Binding-site contacts:
Ligand atom O7 contacts residue ASN32 of chain 1.A at 4.0 Å.
Ligand atom N2 contacts residue ASN32 of chain 1.A at 2.9 Å (h-bond).
Ligand atom C5 contacts residue THR313 of chain 1.A at 4.4 Å.
Ligand atom O6 contacts residue LEU52 of chain 1.B at 3.5 Å.
Ligand atom O5 contacts residue ASN32 of chain 1.A at 2.4 Å (h-bond).
Ligand atom C1 contacts residue THR313 of chain 1.A at 3.6 Å.
Ligand atom C6 contacts residue THR34 of chain 1.A at 3.9 Å.
Ligand atom C8 contacts residue THR34 of chain 1.A at 4.5 Å.
Ligand atom O6 contacts residue THR313 of chain 1.A at 4.1 Å.
Ligand atom O5 contacts residue THR313 of chain 1.A at 3.2 Å (h-bond).
Ligand atom C7 contacts residue ASN32 of chain 1.A at 3.7 Å.
Ligand atom C5 contacts residue ASN32 of chain 1.A at 3.6 Å.
Ligand atom C4 contacts residue ASN32 of chain 1.A at 4.2 Å.
Ligand atom C3 contacts residue ASN32 of chain 1.A at 3.8 Å.
Ligand atom C6 contacts residue THR313 of chain 1.A at 4.5 Å.
Ligand atom C1 contacts residue ASN32 of chain 1.A at 1.4 Å.
Ligand atom C2 contacts residue ASN32 of chain 1.A at 2.5 Å.

Sequence of chain 1.B:
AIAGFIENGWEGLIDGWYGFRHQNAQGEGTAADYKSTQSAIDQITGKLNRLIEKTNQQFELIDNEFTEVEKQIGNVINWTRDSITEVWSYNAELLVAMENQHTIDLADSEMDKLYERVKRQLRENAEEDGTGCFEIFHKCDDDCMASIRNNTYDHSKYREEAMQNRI

A protein and the small-molecule ligand that binds it are described below.
Small molecule (SMILES): CC(=O)N[C@H]1[C@H](O[C@H]2[C@H](O)[C@@H](NC(C)=O)CO[C@@H]2CO)O[C@H](CO)[C@@H](O[C@@H]2O[C@H](CO)[C@@H](O)[C@H](O)[C@@H]2O)[C@@H]1O

Sequence of chain 1.A:
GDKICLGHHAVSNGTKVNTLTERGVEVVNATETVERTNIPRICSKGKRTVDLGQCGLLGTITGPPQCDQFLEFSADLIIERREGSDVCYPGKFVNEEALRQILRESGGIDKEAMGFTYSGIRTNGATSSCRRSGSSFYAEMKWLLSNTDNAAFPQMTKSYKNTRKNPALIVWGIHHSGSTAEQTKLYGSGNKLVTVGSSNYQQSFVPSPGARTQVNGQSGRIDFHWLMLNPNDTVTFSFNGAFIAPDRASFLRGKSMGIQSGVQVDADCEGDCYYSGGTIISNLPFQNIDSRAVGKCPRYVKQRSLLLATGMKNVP